Binding-site contacts:
Ligand atom C7 contacts residue ASN319 of chain 1.A at 3.6 Å.
Ligand atom C7 contacts residue LEU323 of chain 1.A at 4.0 Å (hydrophobic).
Ligand atom O7 contacts residue ASN319 of chain 1.A at 3.7 Å.
Ligand atom O5 contacts residue ASN319 of chain 1.A at 2.3 Å (h-bond).
Ligand atom C8 contacts residue TRP250 of chain 1.A at 4.0 Å (hydrophobic).
Ligand atom C5 contacts residue ASN319 of chain 1.A at 3.6 Å.
Ligand atom C2 contacts residue ASN319 of chain 1.A at 2.5 Å.
Ligand atom N2 contacts residue ASN319 of chain 1.A at 3.1 Å (h-bond).
Ligand atom O7 contacts residue LYS316 of chain 1.A at 3.9 Å.
Ligand atom C8 contacts residue LEU323 of chain 1.A at 3.5 Å (hydrophobic).
Ligand atom C4 contacts residue ASN319 of chain 1.A at 4.2 Å.
Ligand atom C3 contacts residue ASN319 of chain 1.A at 3.8 Å.
Ligand atom N2 contacts residue LEU323 of chain 1.A at 4.3 Å.
Ligand atom C1 contacts residue ASN319 of chain 1.A at 1.4 Å.

Sequence of chain 1.A:
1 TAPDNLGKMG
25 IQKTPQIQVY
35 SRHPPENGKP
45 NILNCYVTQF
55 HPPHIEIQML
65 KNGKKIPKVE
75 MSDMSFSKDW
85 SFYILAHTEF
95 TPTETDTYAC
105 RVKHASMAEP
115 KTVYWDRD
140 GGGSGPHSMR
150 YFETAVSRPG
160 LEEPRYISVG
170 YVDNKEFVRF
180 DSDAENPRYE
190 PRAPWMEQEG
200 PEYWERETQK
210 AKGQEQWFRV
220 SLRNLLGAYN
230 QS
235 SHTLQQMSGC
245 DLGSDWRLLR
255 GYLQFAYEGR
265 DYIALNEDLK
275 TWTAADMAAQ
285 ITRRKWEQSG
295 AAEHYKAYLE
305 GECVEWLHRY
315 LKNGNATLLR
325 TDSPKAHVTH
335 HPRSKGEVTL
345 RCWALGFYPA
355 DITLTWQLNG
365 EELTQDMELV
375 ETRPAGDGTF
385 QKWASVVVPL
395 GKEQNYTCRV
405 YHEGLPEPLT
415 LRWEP

A small-molecule ligand and the protein it binds are described below.
Small molecule (SMILES): CC(=O)N[C@@H]1[C@@H](O)[C@H](O)[C@@H](CO)O[C@H]1O